Binding-site contacts:
Ligand atom C4 contacts residue ASN202 of chain 1.B at 3.6 Å.
Ligand atom C6 contacts residue SER145 of chain 1.B at 3.5 Å.
Ligand atom O2 contacts residue ARG149 of chain 1.B at 2.9 Å (salt-bridge).
Ligand atom O1 contacts residue ARG149 of chain 1.B at 2.9 Å (salt-bridge).
Ligand atom O1 contacts residue ASP96 of chain 1.B at 2.6 Å (salt-bridge).
Ligand atom O5 contacts residue ASN139 of chain 1.B at 2.8 Å (h-bond).
Ligand atom C1 contacts residue ARG149 of chain 1.B at 3.8 Å.
Ligand atom O4 contacts residue SER174 of chain 1.B at 2.7 Å (h-bond).
Ligand atom C6 contacts residue ASN139 of chain 1.B at 3.7 Å.
Ligand atom C4 contacts residue SER174 of chain 1.B at 3.7 Å.
Ligand atom C3 contacts residue GLN20 of chain 1.B at 3.7 Å.
Ligand atom C1 contacts residue ASP96 of chain 1.B at 3.3 Å.
Ligand atom C2 contacts residue ASP229 of chain 1.B at 3.3 Å.
Ligand atom O6 contacts residue ARG97 of chain 1.B at 3.0 Å (salt-bridge).
Ligand atom C6 contacts residue ARG97 of chain 1.B at 3.7 Å.
Ligand atom O1 contacts residue GLN249 of chain 1.B at 2.9 Å (h-bond).
Ligand atom C3 contacts residue ASP229 of chain 1.B at 3.6 Å.
Ligand atom O4 contacts residue ASN202 of chain 1.B at 3.0 Å (h-bond).
Ligand atom C6 contacts residue ASP96 of chain 1.B at 3.5 Å.
Ligand atom O5 contacts residue ASP140 of chain 1.B at 2.7 Å (salt-bridge).
Ligand atom O3 contacts residue PHE22 of chain 1.B at 3.3 Å.
Ligand atom C1 contacts residue PHE22 of chain 1.B at 3.6 Å (hydrophobic).
Ligand atom O3 contacts residue ASP229 of chain 1.B at 2.6 Å (salt-bridge).
Ligand atom O5 contacts residue SER174 of chain 1.B at 3.5 Å (h-bond).
Ligand atom O2 contacts residue ASP229 of chain 1.B at 2.6 Å (salt-bridge).
Ligand atom O4 contacts residue ASP140 of chain 1.B at 3.6 Å.
Ligand atom O3 contacts residue ASN202 of chain 1.B at 3.1 Å (h-bond).
Ligand atom O4 contacts residue GLN20 of chain 1.B at 2.6 Å (h-bond).
Ligand atom C4 contacts residue GLN20 of chain 1.B at 3.5 Å.
Ligand atom O2 contacts residue GLN249 of chain 1.B at 3.5 Å (h-bond).
Ligand atom O6 contacts residue SER145 of chain 1.B at 2.5 Å (h-bond).
Ligand atom O1 contacts residue PHE22 of chain 1.B at 3.7 Å.
Ligand atom O6 contacts residue ASP96 of chain 1.B at 2.6 Å (salt-bridge).
Ligand atom C5 contacts residue ASP140 of chain 1.B at 3.4 Å.
Ligand atom C5 contacts residue ARG97 of chain 1.B at 3.4 Å.
Ligand atom C3 contacts residue PHE22 of chain 1.B at 3.8 Å (hydrophobic).
Ligand atom C2 contacts residue GLN249 of chain 1.B at 3.8 Å.
Ligand atom C5 contacts residue ASN139 of chain 1.B at 3.6 Å.
Ligand atom O5 contacts residue ARG97 of chain 1.B at 3.1 Å (salt-bridge).
Ligand atom C2 contacts residue PHE22 of chain 1.B at 3.5 Å (hydrophobic).

A small-molecule ligand and the protein it binds are described below.
Small molecule (SMILES): OC1C(O)C(O)C(O)C(O)C1O

Sequence of chain 1.B:
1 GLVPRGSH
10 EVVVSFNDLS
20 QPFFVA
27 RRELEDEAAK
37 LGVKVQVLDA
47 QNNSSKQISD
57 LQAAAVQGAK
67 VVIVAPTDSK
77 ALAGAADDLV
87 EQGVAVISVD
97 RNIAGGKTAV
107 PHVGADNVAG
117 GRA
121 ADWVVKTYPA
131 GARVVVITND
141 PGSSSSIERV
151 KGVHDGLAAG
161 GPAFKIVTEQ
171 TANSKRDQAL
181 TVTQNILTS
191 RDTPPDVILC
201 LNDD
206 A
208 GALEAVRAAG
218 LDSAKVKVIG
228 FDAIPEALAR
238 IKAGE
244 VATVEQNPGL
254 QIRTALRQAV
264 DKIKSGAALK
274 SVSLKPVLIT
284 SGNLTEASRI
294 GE